This small molecule binds to this protein.
Small molecule (SMILES): Cc1cc(CCCOc2c(Cl)cc(C3=NCCO3)cc2Cl)on1

Sequence of chain 3.C:
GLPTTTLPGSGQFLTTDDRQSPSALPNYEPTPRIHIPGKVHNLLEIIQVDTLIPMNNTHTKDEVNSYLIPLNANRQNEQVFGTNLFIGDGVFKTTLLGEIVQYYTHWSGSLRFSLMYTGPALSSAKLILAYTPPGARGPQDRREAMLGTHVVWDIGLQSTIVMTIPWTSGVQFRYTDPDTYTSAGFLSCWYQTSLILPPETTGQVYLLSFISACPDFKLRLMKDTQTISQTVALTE

Sequence of chain 3.A:
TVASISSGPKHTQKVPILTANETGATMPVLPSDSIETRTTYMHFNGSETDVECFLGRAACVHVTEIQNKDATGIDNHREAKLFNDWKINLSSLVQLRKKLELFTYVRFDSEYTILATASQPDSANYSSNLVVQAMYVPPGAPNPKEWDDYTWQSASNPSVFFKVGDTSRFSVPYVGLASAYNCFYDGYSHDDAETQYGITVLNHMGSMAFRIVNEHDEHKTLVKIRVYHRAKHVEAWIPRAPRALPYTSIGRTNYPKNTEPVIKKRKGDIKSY

Binding-site contacts:
Ligand atom C3C contacts residue ILE104 of chain 3.A at 3.7 Å (hydrophobic).
Ligand atom C1C contacts residue TYR128 of chain 3.A at 3.3 Å (hydrophobic).
Ligand atom CL1 contacts residue VAL188 of chain 3.A at 3.7 Å.
Ligand atom C2B contacts residue TYR128 of chain 3.A at 3.9 Å (hydrophobic).
Ligand atom C5 contacts residue TYR128 of chain 3.A at 3.8 Å (hydrophobic).
Ligand atom C6B contacts residue TYR152 of chain 3.A at 3.9 Å (hydrophobic).
Ligand atom O1 contacts residue ILE104 of chain 3.A at 3.4 Å.
Ligand atom C5B contacts residue TYR152 of chain 3.A at 3.7 Å (hydrophobic).
Ligand atom O1A contacts residue PHE186 of chain 3.A at 3.4 Å.
Ligand atom C4A contacts residue ALA150 of chain 3.A at 4.0 Å (hydrophobic).
Ligand atom N3A contacts residue ALA24 of chain 3.C at 3.8 Å.
Ligand atom CL1 contacts residue LEU25 of chain 3.C at 3.7 Å.
Ligand atom C3B contacts residue MET224 of chain 3.A at 3.6 Å (hydrophobic).
Ligand atom C2A contacts residue PHE186 of chain 3.A at 3.8 Å (hydrophobic).
Ligand atom C5A contacts residue ALA150 of chain 3.A at 3.5 Å (hydrophobic).
Ligand atom C4B contacts residue TYR152 of chain 3.A at 3.6 Å (hydrophobic).
Ligand atom O1 contacts residue MET221 of chain 3.A at 3.5 Å (h-bond).
Ligand atom O1B contacts residue VAL188 of chain 3.A at 3.7 Å.
Ligand atom C4 contacts residue LEU106 of chain 3.A at 3.9 Å (hydrophobic).
Ligand atom C3 contacts residue LEU106 of chain 3.A at 3.8 Å (hydrophobic).
Ligand atom C1B contacts residue VAL188 of chain 3.A at 4.0 Å (hydrophobic).
Ligand atom C31 contacts residue LEU106 of chain 3.A at 4.0 Å (hydrophobic).
Ligand atom CL2 contacts residue TYR128 of chain 3.A at 3.2 Å.
Ligand atom C5A contacts residue VAL176 of chain 3.A at 3.5 Å (hydrophobic).
Ligand atom N2 contacts residue MET221 of chain 3.A at 3.5 Å (h-bond).
Ligand atom C3C contacts residue TYR152 of chain 3.A at 3.8 Å (hydrophobic).
Ligand atom C3B contacts residue PHE186 of chain 3.A at 3.9 Å (hydrophobic).
Ligand atom C2A contacts residue TYR152 of chain 3.A at 3.8 Å (hydrophobic).
Ligand atom CL2 contacts residue MET224 of chain 3.A at 3.4 Å.
Ligand atom CL1 contacts residue TYR152 of chain 3.A at 3.9 Å.
Ligand atom C2C contacts residue VAL191 of chain 3.A at 4.0 Å (hydrophobic).
Ligand atom C4A contacts residue PRO174 of chain 3.A at 3.0 Å (hydrophobic).
Ligand atom C5A contacts residue PHE186 of chain 3.A at 4.0 Å (hydrophobic).
Ligand atom N3A contacts residue PRO174 of chain 3.A at 3.3 Å (h-bond).
Ligand atom C4B contacts residue PHE186 of chain 3.A at 3.9 Å (hydrophobic).
Ligand atom O1A contacts residue MET224 of chain 3.A at 3.5 Å (h-bond).
Ligand atom N3A contacts residue TYR152 of chain 3.A at 4.0 Å.
Ligand atom C2B contacts residue MET224 of chain 3.A at 4.0 Å (hydrophobic).
Ligand atom C4A contacts residue SER175 of chain 3.A at 3.8 Å.
Ligand atom CL2 contacts residue ILE104 of chain 3.A at 3.5 Å.